Binding-site contacts:
Ligand atom C12 contacts residue MET146 of chain 1.A at 3.8 Å (hydrophobic).
Ligand atom C18 contacts residue MET149 of chain 1.A at 3.9 Å (hydrophobic).
Ligand atom C15 contacts residue ASP150 of chain 1.A at 3.7 Å.
Ligand atom C21 contacts residue VAL78 of chain 1.A at 3.7 Å (hydrophobic).
Ligand atom C12 contacts residue LEU144 of chain 1.A at 3.4 Å (hydrophobic).
Ligand atom CL1 contacts residue LYS93 of chain 1.A at 3.5 Å.
Ligand atom F1 contacts residue LYS93 of chain 1.A at 3.7 Å.
Ligand atom N2 contacts residue MET149 of chain 1.A at 3.1 Å (h-bond).
Ligand atom C10 contacts residue ILE124 of chain 1.A at 3.3 Å (hydrophobic).
Ligand atom C5 contacts residue VAL78 of chain 1.A at 3.9 Å (hydrophobic).
Ligand atom C6 contacts residue LEU206 of chain 1.A at 3.8 Å (hydrophobic).
Ligand atom S1 contacts residue ASN152 of chain 1.A at 3.8 Å.
Ligand atom CL1 contacts residue LEU206 of chain 1.A at 3.7 Å.
Ligand atom S1 contacts residue ALA151 of chain 1.A at 3.9 Å.
Ligand atom S1 contacts residue GLN155 of chain 1.A at 3.8 Å.
Ligand atom C4 contacts residue MET149 of chain 1.A at 3.7 Å (hydrophobic).
Ligand atom C12 contacts residue ALA91 of chain 1.A at 3.6 Å (hydrophobic).
Ligand atom C14 contacts residue MET149 of chain 1.A at 3.4 Å (hydrophobic).
Ligand atom O1 contacts residue ASP150 of chain 1.A at 3.3 Å (salt-bridge).
Ligand atom C15 contacts residue MET149 of chain 1.A at 3.8 Å (hydrophobic).
Ligand atom F1 contacts residue ALA91 of chain 1.A at 3.4 Å.
Ligand atom C19 contacts residue MET149 of chain 1.A at 3.7 Å (hydrophobic).
Ligand atom N5 contacts residue ASP150 of chain 1.A at 3.6 Å (salt-bridge).
Ligand atom N5 contacts residue MET149 of chain 1.A at 3.0 Å (h-bond).
Ligand atom C19 contacts residue ASP150 of chain 1.A at 3.7 Å.
Ligand atom C11 contacts residue LEU126 of chain 1.A at 3.9 Å (hydrophobic).
Ligand atom C9 contacts residue LYS93 of chain 1.A at 3.6 Å.
Ligand atom C7 contacts residue MET146 of chain 1.A at 3.9 Å (hydrophobic).
Ligand atom F1 contacts residue VAL78 of chain 1.A at 3.6 Å.
Ligand atom C17 contacts residue MET149 of chain 1.A at 3.8 Å (hydrophobic).
Ligand atom C17 contacts residue ASP150 of chain 1.A at 3.3 Å.
Ligand atom F1 contacts residue ILE92 of chain 1.A at 3.9 Å.
Ligand atom C4 contacts residue ALA91 of chain 1.A at 3.5 Å (hydrophobic).
Ligand atom C8 contacts residue LYS93 of chain 1.A at 3.6 Å.
Ligand atom C3 contacts residue ALA91 of chain 1.A at 3.7 Å (hydrophobic).
Ligand atom C4 contacts residue GLU147 of chain 1.A at 3.6 Å.
Ligand atom C14 contacts residue ILE70 of chain 1.A at 3.8 Å (hydrophobic).
Ligand atom C11 contacts residue LEU144 of chain 1.A at 3.5 Å (hydrophobic).
Ligand atom C12 contacts residue LYS93 of chain 1.A at 3.6 Å.
Ligand atom C13 contacts residue LYS93 of chain 1.A at 3.5 Å.

A protein and the small-molecule ligand that binds it are described below.
Small molecule (SMILES): Cc1nc2c(cnn2-c2csc(C(=O)NC3COC3)c2)cc1Nc1c(F)cccc1Cl

Sequence of chain 1.A:
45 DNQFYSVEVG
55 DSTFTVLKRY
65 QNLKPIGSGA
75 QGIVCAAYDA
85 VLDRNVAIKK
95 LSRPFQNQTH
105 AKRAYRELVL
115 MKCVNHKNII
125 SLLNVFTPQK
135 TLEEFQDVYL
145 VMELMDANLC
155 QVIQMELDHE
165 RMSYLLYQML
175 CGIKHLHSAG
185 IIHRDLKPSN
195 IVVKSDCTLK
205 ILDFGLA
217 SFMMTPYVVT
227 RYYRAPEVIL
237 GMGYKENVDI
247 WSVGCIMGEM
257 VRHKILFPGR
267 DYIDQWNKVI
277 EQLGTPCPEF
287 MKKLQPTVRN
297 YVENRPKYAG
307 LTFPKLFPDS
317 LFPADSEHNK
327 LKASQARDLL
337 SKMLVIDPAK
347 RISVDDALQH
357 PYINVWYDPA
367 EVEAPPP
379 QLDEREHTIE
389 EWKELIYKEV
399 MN